Sequence of chain 1.A:
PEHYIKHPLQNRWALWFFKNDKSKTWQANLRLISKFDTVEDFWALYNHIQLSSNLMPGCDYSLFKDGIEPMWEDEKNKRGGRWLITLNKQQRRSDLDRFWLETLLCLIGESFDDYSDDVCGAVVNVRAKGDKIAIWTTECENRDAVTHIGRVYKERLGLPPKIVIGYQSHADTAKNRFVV

A protein and the small-molecule ligand that binds it are described below.
Small molecule (SMILES): CO[C@@H]1[C@H](O)[C@@H](COP(=O)(O)O[P](=O)(S)OP(=O)(O)OC[C@H]2O[C@@H](n3cnc4c(N)ncnc43)[C@H](O)[C@@H]2O)O[C@H]1n1c[n+](C)c2c(O)nc(N)nc21

Binding-site contacts:
Ligand atom C5 contacts residue GLU76 of chain 1.A at 3.8 Å.
Ligand atom O16 contacts residue TRP29 of chain 1.A at 3.6 Å.
Ligand atom O16 contacts residue MET74 of chain 1.A at 3.1 Å.
Ligand atom C2 contacts residue TRP75 of chain 1.A at 4.0 Å (hydrophobic).
Ligand atom N9 contacts residue GLU76 of chain 1.A at 2.6 Å (salt-bridge).
Ligand atom S1 contacts residue ASN128 of chain 1.A at 3.8 Å.
Ligand atom O16 contacts residue TRP75 of chain 1.A at 2.7 Å (h-bond).
Ligand atom O16 contacts residue GLU76 of chain 1.A at 3.8 Å.
Ligand atom N6 contacts residue TRP29 of chain 1.A at 3.5 Å (h-bond).
Ligand atom O7 contacts residue ARG130 of chain 1.A at 3.5 Å (salt-bridge).
Ligand atom O13 contacts residue TRP29 of chain 1.A at 3.4 Å.
Ligand atom C1 contacts residue GLU76 of chain 1.A at 3.4 Å.
Ligand atom C1 contacts residue TRP29 of chain 1.A at 3.8 Å (hydrophobic).
Ligand atom S1 contacts residue LYS135 of chain 1.A at 3.3 Å (salt-bridge).
Ligand atom C2 contacts residue TRP29 of chain 1.A at 3.5 Å (hydrophobic).
Ligand atom O6 contacts residue ARG130 of chain 1.A at 3.9 Å.
Ligand atom N10 contacts residue TRP75 of chain 1.A at 3.5 Å.
Ligand atom N7 contacts residue TRP75 of chain 1.A at 3.6 Å.
Ligand atom N8 contacts residue TRP29 of chain 1.A at 3.8 Å.
Ligand atom N8 contacts residue TRP75 of chain 1.A at 3.9 Å.
Ligand atom C5 contacts residue TRP29 of chain 1.A at 3.5 Å (hydrophobic).
Ligand atom C22 contacts residue TRP75 of chain 1.A at 3.8 Å (hydrophobic).
Ligand atom C1 contacts residue TRP75 of chain 1.A at 3.9 Å (hydrophobic).
Ligand atom C4 contacts residue TRP75 of chain 1.A at 3.8 Å (hydrophobic).
Ligand atom P1 contacts residue ARG130 of chain 1.A at 4.0 Å.
Ligand atom C21 contacts residue TRP29 of chain 1.A at 3.5 Å (hydrophobic).
Ligand atom P2 contacts residue LYS135 of chain 1.A at 3.9 Å.
Ligand atom O8 contacts residue LYS135 of chain 1.A at 3.3 Å (salt-bridge).
Ligand atom C19 contacts residue TRP75 of chain 1.A at 3.9 Å (hydrophobic).
Ligand atom C4 contacts residue TRP29 of chain 1.A at 3.5 Å (hydrophobic).
Ligand atom C3 contacts residue TRP75 of chain 1.A at 3.8 Å (hydrophobic).
Ligand atom O10 contacts residue ARG130 of chain 1.A at 2.9 Å (salt-bridge).
Ligand atom N7 contacts residue TRP29 of chain 1.A at 3.3 Å.
Ligand atom C5 contacts residue TRP75 of chain 1.A at 3.5 Å (hydrophobic).
Ligand atom N10 contacts residue TRP29 of chain 1.A at 3.7 Å.
Ligand atom C3 contacts residue TRP29 of chain 1.A at 3.6 Å (hydrophobic).
Ligand atom N10 contacts residue GLU76 of chain 1.A at 2.9 Å (salt-bridge).
Ligand atom C22 contacts residue TRP29 of chain 1.A at 3.6 Å (hydrophobic).
Ligand atom S1 contacts residue ARG130 of chain 1.A at 3.4 Å (salt-bridge).
Ligand atom O4 contacts residue ARG130 of chain 1.A at 3.6 Å (salt-bridge).